The protein below binds the small molecule below.
Small molecule (SMILES): CC(=O)N[C@H]1[C@H](O[C@H]2[C@H](O)[C@@H](NC(C)=O)CO[C@@H]2CO)O[C@H](CO)[C@@H](O)[C@@H]1O

Sequence of chain 1.Q:
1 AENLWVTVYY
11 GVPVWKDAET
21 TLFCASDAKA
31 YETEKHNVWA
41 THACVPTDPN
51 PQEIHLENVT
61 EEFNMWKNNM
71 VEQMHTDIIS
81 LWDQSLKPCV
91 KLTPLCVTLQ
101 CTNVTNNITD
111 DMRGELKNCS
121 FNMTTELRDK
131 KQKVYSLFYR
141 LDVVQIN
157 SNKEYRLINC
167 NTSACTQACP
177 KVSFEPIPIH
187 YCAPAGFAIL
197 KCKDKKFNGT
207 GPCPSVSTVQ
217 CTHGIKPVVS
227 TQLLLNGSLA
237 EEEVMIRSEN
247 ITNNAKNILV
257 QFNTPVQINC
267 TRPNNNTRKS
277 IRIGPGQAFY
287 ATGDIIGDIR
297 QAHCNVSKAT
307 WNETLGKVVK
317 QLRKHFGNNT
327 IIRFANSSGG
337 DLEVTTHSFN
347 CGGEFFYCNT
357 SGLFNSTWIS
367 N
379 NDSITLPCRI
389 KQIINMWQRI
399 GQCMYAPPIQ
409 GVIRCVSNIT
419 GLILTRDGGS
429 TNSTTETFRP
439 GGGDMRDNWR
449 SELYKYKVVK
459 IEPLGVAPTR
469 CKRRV

Binding-site contacts:
Ligand atom C7 contacts residue ASN361 of chain 1.Q at 3.6 Å.
Ligand atom N2 contacts residue ASN361 of chain 1.Q at 2.8 Å (h-bond).
Ligand atom N2 contacts residue NAG2 of chain 1.PB at 4.5 Å.
Ligand atom O5 contacts residue ASN361 of chain 1.Q at 2.1 Å (h-bond).
Ligand atom C8 contacts residue NAG1 of chain 1.PB at 3.3 Å.
Ligand atom C3 contacts residue ASN361 of chain 1.Q at 3.6 Å.
Ligand atom C7 contacts residue SER357 of chain 1.Q at 4.2 Å.
Ligand atom C2 contacts residue ASN361 of chain 1.Q at 2.3 Å.
Ligand atom C5 contacts residue ASN361 of chain 1.Q at 3.5 Å.
Ligand atom C7 contacts residue NAG1 of chain 1.PB at 4.4 Å.
Ligand atom C8 contacts residue SER357 of chain 1.Q at 3.9 Å.
Ligand atom C6 contacts residue ASN361 of chain 1.Q at 4.5 Å.
Ligand atom C8 contacts residue NAG1 of chain 1.OB at 4.3 Å.
Ligand atom O6 contacts residue ASN361 of chain 1.Q at 4.4 Å.
Ligand atom C1 contacts residue ASN361 of chain 1.Q at 1.4 Å.
Ligand atom O7 contacts residue GLY358 of chain 1.Q at 4.4 Å.
Ligand atom C8 contacts residue NAG2 of chain 1.PB at 3.7 Å.
Ligand atom O7 contacts residue ASN361 of chain 1.Q at 4.0 Å.
Ligand atom C7 contacts residue NAG2 of chain 1.PB at 4.4 Å.
Ligand atom C4 contacts residue ASN361 of chain 1.Q at 4.0 Å.
Ligand atom O7 contacts residue SER357 of chain 1.Q at 4.2 Å.